Sequence of chain 1.C:
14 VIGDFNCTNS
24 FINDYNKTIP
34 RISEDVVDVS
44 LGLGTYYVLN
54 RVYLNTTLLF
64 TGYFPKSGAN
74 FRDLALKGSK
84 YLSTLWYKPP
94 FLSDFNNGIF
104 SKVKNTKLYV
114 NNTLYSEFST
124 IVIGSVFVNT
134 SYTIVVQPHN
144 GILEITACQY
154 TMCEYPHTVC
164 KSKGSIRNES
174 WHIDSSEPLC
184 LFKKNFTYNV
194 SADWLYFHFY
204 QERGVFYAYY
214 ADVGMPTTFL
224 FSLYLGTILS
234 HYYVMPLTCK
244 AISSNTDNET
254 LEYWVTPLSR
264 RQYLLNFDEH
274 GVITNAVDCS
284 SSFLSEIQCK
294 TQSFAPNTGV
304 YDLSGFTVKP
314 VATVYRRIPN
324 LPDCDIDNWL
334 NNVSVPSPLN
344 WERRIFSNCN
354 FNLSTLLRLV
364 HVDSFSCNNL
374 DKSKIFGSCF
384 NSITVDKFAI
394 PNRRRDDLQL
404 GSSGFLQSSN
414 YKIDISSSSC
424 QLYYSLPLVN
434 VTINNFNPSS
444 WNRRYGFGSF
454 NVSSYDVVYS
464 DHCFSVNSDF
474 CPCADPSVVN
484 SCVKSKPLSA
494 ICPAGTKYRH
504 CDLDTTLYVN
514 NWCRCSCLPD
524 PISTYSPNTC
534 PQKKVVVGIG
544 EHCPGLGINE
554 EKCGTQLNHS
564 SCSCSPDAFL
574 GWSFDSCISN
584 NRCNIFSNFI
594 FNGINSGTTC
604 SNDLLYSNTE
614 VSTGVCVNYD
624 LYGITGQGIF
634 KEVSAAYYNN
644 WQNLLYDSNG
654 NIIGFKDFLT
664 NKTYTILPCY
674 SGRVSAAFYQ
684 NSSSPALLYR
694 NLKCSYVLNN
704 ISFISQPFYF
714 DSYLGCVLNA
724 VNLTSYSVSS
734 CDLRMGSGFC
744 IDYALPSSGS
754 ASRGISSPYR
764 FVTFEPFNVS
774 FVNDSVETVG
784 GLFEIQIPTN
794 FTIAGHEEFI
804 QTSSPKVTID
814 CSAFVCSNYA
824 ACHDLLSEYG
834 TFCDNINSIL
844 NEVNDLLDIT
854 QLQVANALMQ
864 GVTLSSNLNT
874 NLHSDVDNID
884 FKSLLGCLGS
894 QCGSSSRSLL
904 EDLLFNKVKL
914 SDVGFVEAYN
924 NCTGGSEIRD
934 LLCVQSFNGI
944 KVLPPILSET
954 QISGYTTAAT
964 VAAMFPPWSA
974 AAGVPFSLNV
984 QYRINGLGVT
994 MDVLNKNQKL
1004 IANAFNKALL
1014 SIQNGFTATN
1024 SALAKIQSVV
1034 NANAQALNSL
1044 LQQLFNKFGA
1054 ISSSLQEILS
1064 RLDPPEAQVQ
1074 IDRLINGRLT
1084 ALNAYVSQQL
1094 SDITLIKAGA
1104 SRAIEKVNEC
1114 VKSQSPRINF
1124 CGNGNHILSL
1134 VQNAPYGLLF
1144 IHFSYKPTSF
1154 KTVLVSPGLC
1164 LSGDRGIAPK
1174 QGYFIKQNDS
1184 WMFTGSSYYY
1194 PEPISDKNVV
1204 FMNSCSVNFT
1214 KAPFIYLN

Binding-site contacts:
Ligand atom O5 contacts residue ASN251 of chain 1.C at 2.4 Å (h-bond).
Ligand atom C8 contacts residue ASP250 of chain 1.C at 3.3 Å.
Ligand atom C1 contacts residue ASN251 of chain 1.C at 1.4 Å.
Ligand atom C1 contacts residue SER247 of chain 1.C at 3.9 Å.
Ligand atom C4 contacts residue ASN251 of chain 1.C at 4.2 Å.
Ligand atom O5 contacts residue SER247 of chain 1.C at 4.1 Å.
Ligand atom C1 contacts residue THR249 of chain 1.C at 4.2 Å.
Ligand atom C7 contacts residue ASN251 of chain 1.C at 3.2 Å.
Ligand atom N2 contacts residue ASN251 of chain 1.C at 2.9 Å (h-bond).
Ligand atom C7 contacts residue ASP250 of chain 1.C at 4.4 Å.
Ligand atom C5 contacts residue ASN251 of chain 1.C at 3.7 Å.
Ligand atom C3 contacts residue ASN251 of chain 1.C at 3.8 Å.
Ligand atom O7 contacts residue ASN251 of chain 1.C at 3.2 Å (h-bond).
Ligand atom C5 contacts residue SER247 of chain 1.C at 4.3 Å.
Ligand atom C2 contacts residue ASN251 of chain 1.C at 2.5 Å.
Ligand atom C8 contacts residue ASN251 of chain 1.C at 4.4 Å.

This small molecule binds to this protein.
Small molecule (SMILES): CC(=O)N[C@@H]1[C@@H](O)[C@H](O)[C@@H](CO)O[C@H]1O